A protein and the small-molecule ligand that binds it are described below.
Small molecule (SMILES): O=Cc1ccc(-n2ccnc2Br)nc1

Sequence of chain 2.B:
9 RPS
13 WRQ

Sequence of chain 2.A:
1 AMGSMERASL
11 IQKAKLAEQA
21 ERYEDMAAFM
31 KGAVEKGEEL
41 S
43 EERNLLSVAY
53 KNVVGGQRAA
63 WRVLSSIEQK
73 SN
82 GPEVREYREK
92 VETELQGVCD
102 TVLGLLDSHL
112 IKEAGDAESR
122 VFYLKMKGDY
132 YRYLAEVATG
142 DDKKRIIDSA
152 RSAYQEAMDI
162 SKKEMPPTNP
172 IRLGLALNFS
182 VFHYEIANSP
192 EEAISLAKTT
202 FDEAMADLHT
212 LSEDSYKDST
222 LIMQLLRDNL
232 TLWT

Binding-site contacts:
Ligand atom C13 contacts residue TRP13 of chain 2.B at 3.5 Å (hydrophobic).
Ligand atom C09 contacts residue ILE172 of chain 2.A at 3.9 Å (hydrophobic).
Ligand atom C11 contacts residue TRP13 of chain 2.B at 3.4 Å (hydrophobic).
Ligand atom C09 contacts residue PRO171 of chain 2.A at 3.7 Å (hydrophobic).
Ligand atom BR1 contacts residue CSO42 of chain 2.A at 4.0 Å.
Ligand atom N08 contacts residue ILE223 of chain 2.A at 3.9 Å.
Ligand atom C04 contacts residue PRO171 of chain 2.A at 4.0 Å (hydrophobic).
Ligand atom C10 contacts residue ILE172 of chain 2.A at 3.7 Å (hydrophobic).
Ligand atom C02 contacts residue PRO171 of chain 2.A at 3.8 Å (hydrophobic).
Ligand atom C11 contacts residue ILE172 of chain 2.A at 4.1 Å (hydrophobic).
Ligand atom C05 contacts residue ILE223 of chain 2.A at 4.4 Å (hydrophobic).
Ligand atom C13 contacts residue LYS126 of chain 2.A at 1.4 Å.
Ligand atom C12 contacts residue TRP13 of chain 2.B at 3.3 Å (hydrophobic).
Ligand atom C05 contacts residue PRO171 of chain 2.A at 4.0 Å (hydrophobic).
Ligand atom BR1 contacts residue ASN46 of chain 2.A at 4.2 Å.
Ligand atom N08 contacts residue PRO171 of chain 2.A at 3.5 Å (h-bond).
Ligand atom C12 contacts residue PHE123 of chain 2.A at 4.2 Å (hydrophobic).
Ligand atom N03 contacts residue PRO171 of chain 2.A at 3.9 Å.
Ligand atom C10 contacts residue LYS126 of chain 2.A at 2.4 Å.
Ligand atom C09 contacts residue GLY175 of chain 2.A at 4.1 Å.
Ligand atom N08 contacts residue TRP13 of chain 2.B at 3.4 Å (h-bond).
Ligand atom C09 contacts residue LYS126 of chain 2.A at 2.8 Å.
Ligand atom C10 contacts residue TRP13 of chain 2.B at 3.4 Å (hydrophobic).
Ligand atom N06 contacts residue PRO171 of chain 2.A at 3.9 Å.
Ligand atom C09 contacts residue TRP13 of chain 2.B at 3.4 Å (hydrophobic).
Ligand atom C11 contacts residue PHE123 of chain 2.A at 3.9 Å (hydrophobic).
Ligand atom N08 contacts residue ILE172 of chain 2.A at 4.2 Å.
Ligand atom N08 contacts residue LYS126 of chain 2.A at 4.1 Å.
Ligand atom C05 contacts residue TRP13 of chain 2.B at 3.9 Å (hydrophobic).
Ligand atom C07 contacts residue TRP13 of chain 2.B at 3.4 Å (hydrophobic).
Ligand atom C13 contacts residue ILE172 of chain 2.A at 3.8 Å (hydrophobic).
Ligand atom C12 contacts residue ASN46 of chain 2.A at 4.2 Å.
Ligand atom N06 contacts residue TRP13 of chain 2.B at 4.0 Å.
Ligand atom C11 contacts residue LYS126 of chain 2.A at 3.7 Å.